This protein binds this small molecule.
Small molecule (SMILES): C/C=C/C=C/C=C/C(=O)N[C@@H](Cc1ccccc1)C(=O)N[C@H]1COC(=O)[C@@H]2C[C@@H](C)CN2C(=O)[C@H](C)NC(=O)[C@H](C)N(C)C(=O)[C@@H]2CCCN2C1=O

Sequence of chain 1.Y:
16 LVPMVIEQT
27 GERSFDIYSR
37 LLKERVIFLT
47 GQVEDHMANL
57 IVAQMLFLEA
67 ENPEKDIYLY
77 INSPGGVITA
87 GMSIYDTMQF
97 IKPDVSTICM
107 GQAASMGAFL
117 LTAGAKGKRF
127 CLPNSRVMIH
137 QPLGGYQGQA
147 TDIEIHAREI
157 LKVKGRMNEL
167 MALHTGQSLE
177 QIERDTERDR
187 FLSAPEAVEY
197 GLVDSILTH

Sequence of chain 1.X:
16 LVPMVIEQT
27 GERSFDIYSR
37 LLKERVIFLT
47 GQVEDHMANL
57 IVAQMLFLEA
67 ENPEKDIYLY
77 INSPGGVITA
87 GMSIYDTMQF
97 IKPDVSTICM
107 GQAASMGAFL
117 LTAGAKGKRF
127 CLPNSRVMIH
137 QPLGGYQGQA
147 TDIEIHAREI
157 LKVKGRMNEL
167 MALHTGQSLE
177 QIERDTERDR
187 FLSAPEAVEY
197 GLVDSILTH

Binding-site contacts:
Ligand atom C1 contacts residue TYR76 of chain 1.X at 3.4 Å (hydrophobic).
Ligand atom C5 contacts residue LEU62 of chain 1.Y at 3.7 Å (hydrophobic).
Ligand atom CB contacts residue ILE104 of chain 1.X at 3.2 Å (hydrophobic).
Ligand atom C2 contacts residue TYR76 of chain 1.X at 3.6 Å (hydrophobic).
Ligand atom N contacts residue TYR76 of chain 1.X at 2.8 Å (h-bond).
Ligand atom C contacts residue TYR74 of chain 1.X at 3.2 Å (hydrophobic).
Ligand atom CZ contacts residue THR93 of chain 1.Y at 3.5 Å.
Ligand atom CB contacts residue LEU203 of chain 1.X at 3.7 Å (hydrophobic).
Ligand atom CA contacts residue TYR74 of chain 1.X at 3.7 Å (hydrophobic).
Ligand atom C5 contacts residue ALA66 of chain 1.Y at 3.6 Å (hydrophobic).
Ligand atom O11 contacts residue LEU62 of chain 1.Y at 3.6 Å.
Ligand atom C7 contacts residue GLU40 of chain 1.X at 3.9 Å.
Ligand atom C8 contacts residue ARG36 of chain 1.X at 3.4 Å.
Ligand atom N contacts residue TYR74 of chain 1.X at 3.6 Å.
Ligand atom CE2 contacts residue MET106 of chain 1.X at 3.8 Å (hydrophobic).
Ligand atom C1 contacts residue LEU62 of chain 1.Y at 3.8 Å (hydrophobic).
Ligand atom C6 contacts residue GLU40 of chain 1.X at 3.8 Å.
Ligand atom CD contacts residue TYR76 of chain 1.X at 3.3 Å (hydrophobic).
Ligand atom CD2 contacts residue ILE104 of chain 1.X at 3.7 Å (hydrophobic).
Ligand atom N contacts residue PHE96 of chain 1.Y at 3.8 Å.
Ligand atom CD1 contacts residue PHE96 of chain 1.Y at 3.6 Å (hydrophobic).
Ligand atom CE2 contacts residue TYR76 of chain 1.X at 3.8 Å (hydrophobic).
Ligand atom CE contacts residue GLU40 of chain 1.X at 3.3 Å.
Ligand atom CE2 contacts residue LEU62 of chain 1.Y at 3.7 Å (hydrophobic).
Ligand atom CA contacts residue TYR74 of chain 1.X at 3.2 Å (hydrophobic).
Ligand atom CE contacts residue VAL42 of chain 1.X at 3.8 Å (hydrophobic).
Ligand atom C contacts residue PHE96 of chain 1.Y at 3.6 Å (hydrophobic).
Ligand atom C6 contacts residue LEU37 of chain 1.X at 3.7 Å (hydrophobic).
Ligand atom CB contacts residue TYR74 of chain 1.X at 3.5 Å (hydrophobic).
Ligand atom C8 contacts residue GLU40 of chain 1.X at 3.5 Å.
Ligand atom N contacts residue TYR76 of chain 1.X at 3.9 Å.
Ligand atom O contacts residue TYR74 of chain 1.X at 3.4 Å.
Ligand atom CE1 contacts residue THR93 of chain 1.Y at 3.7 Å.
Ligand atom CB contacts residue ILE104 of chain 1.X at 3.8 Å (hydrophobic).
Ligand atom C7 contacts residue ALA66 of chain 1.Y at 3.9 Å (hydrophobic).
Ligand atom O contacts residue TYR76 of chain 1.X at 2.6 Å (h-bond).
Ligand atom O contacts residue ILE104 of chain 1.X at 3.8 Å.
Ligand atom C contacts residue TYR76 of chain 1.X at 3.7 Å (hydrophobic).
Ligand atom CD2 contacts residue TYR76 of chain 1.X at 3.6 Å (hydrophobic).
Ligand atom CA contacts residue PHE96 of chain 1.Y at 3.8 Å (hydrophobic).